Sequence of chain 1.C:
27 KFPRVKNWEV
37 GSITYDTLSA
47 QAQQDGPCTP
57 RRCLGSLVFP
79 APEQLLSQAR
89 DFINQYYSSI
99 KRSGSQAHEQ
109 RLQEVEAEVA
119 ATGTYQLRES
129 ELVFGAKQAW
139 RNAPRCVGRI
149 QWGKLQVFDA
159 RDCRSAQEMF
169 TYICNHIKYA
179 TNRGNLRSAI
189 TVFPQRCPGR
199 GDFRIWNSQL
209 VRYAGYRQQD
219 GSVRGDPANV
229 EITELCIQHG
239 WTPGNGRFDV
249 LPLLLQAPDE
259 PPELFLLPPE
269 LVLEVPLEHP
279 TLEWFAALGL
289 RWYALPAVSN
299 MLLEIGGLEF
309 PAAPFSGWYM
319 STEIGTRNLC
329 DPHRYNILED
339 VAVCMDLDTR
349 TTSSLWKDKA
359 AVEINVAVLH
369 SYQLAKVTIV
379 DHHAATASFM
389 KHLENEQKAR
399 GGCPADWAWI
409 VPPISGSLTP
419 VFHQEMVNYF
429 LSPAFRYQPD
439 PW

A protein and the small-molecule ligand that binds it are described below.
Small molecule (SMILES): Cc1cc(N)nc(C#CCN2CCN(C)CC2)c1

Binding-site contacts:
Ligand atom C08 contacts residue VAL296 of chain 1.C at 3.9 Å (hydrophobic).
Ligand atom C07 contacts residue GLY315 of chain 1.C at 3.6 Å.
Ligand atom C10 contacts residue HEM1 of chain 1.Y at 3.0 Å.
Ligand atom N02 contacts residue TRP316 of chain 1.C at 2.9 Å (h-bond).
Ligand atom N02 contacts residue PRO294 of chain 1.C at 4.0 Å.
Ligand atom C02 contacts residue PRO294 of chain 1.C at 3.9 Å (hydrophobic).
Ligand atom C16 contacts residue HEM1 of chain 1.Y at 3.8 Å.
Ligand atom C02 contacts residue HEM1 of chain 1.Y at 3.7 Å.
Ligand atom N02 contacts residue HEM1 of chain 1.Y at 3.3 Å.
Ligand atom C05 contacts residue VAL296 of chain 1.C at 3.6 Å (hydrophobic).
Ligand atom C06 contacts residue HEM1 of chain 1.Y at 4.0 Å.
Ligand atom C17 contacts residue SER206 of chain 1.C at 3.3 Å.
Ligand atom N11 contacts residue HEM1 of chain 1.Y at 4.0 Å.
Ligand atom N02 contacts residue TYR317 of chain 1.C at 3.8 Å.
Ligand atom C04 contacts residue HEM1 of chain 1.Y at 3.9 Å.
Ligand atom N01 contacts residue HEM1 of chain 1.Y at 3.8 Å.
Ligand atom C03 contacts residue HEM1 of chain 1.Y at 3.3 Å.
Ligand atom N02 contacts residue GLU321 of chain 1.C at 2.6 Å (salt-bridge).
Ligand atom C07 contacts residue PHE313 of chain 1.C at 3.7 Å (hydrophobic).
Ligand atom C07 contacts residue SER314 of chain 1.C at 4.0 Å.
Ligand atom C16 contacts residue GLN207 of chain 1.C at 3.6 Å.
Ligand atom C06 contacts residue GLU321 of chain 1.C at 3.7 Å.
Ligand atom C04 contacts residue PRO294 of chain 1.C at 4.1 Å (hydrophobic).
Ligand atom C08 contacts residue GLU321 of chain 1.C at 3.8 Å.
Ligand atom N11 contacts residue GLN207 of chain 1.C at 3.6 Å.
Ligand atom C17 contacts residue ARG210 of chain 1.C at 3.9 Å.
Ligand atom C02 contacts residue TRP316 of chain 1.C at 3.9 Å (hydrophobic).
Ligand atom C07 contacts residue PRO294 of chain 1.C at 3.9 Å (hydrophobic).
Ligand atom C03 contacts residue TRP316 of chain 1.C at 4.0 Å (hydrophobic).
Ligand atom C03 contacts residue PRO294 of chain 1.C at 3.8 Å (hydrophobic).
Ligand atom N02 contacts residue MET318 of chain 1.C at 4.1 Å.
Ligand atom C07 contacts residue HEM1 of chain 1.Y at 3.4 Å.
Ligand atom C09 contacts residue HEM1 of chain 1.Y at 3.5 Å.
Ligand atom N01 contacts residue GLU321 of chain 1.C at 2.7 Å (salt-bridge).
Ligand atom C09 contacts residue VAL296 of chain 1.C at 3.9 Å (hydrophobic).
Ligand atom N01 contacts residue PRO294 of chain 1.C at 4.1 Å.
Ligand atom C12 contacts residue HEM1 of chain 1.Y at 3.3 Å.
Ligand atom C08 contacts residue HEM1 of chain 1.Y at 3.7 Å.
Ligand atom C15 contacts residue GLN207 of chain 1.C at 3.2 Å.
Ligand atom C02 contacts residue GLU321 of chain 1.C at 3.5 Å.